Sequence of chain 1.B:
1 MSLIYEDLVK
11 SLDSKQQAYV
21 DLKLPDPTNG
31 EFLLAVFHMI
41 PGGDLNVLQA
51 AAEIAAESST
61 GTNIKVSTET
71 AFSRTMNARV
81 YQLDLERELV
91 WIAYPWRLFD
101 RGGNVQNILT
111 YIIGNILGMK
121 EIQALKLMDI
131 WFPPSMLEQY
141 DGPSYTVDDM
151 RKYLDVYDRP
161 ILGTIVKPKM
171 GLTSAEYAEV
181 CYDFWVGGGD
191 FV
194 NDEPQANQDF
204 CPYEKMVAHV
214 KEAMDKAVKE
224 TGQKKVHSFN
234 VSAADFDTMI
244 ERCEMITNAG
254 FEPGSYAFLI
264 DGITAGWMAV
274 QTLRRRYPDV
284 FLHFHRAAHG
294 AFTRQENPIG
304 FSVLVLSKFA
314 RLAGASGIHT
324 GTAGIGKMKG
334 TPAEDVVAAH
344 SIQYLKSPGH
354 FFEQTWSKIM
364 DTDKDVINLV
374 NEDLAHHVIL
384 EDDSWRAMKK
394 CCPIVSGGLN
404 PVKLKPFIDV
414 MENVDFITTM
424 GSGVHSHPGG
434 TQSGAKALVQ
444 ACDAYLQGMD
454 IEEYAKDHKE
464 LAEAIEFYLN

Binding-site contacts:
Ligand atom O3 contacts residue KCX193 of chain 1.A at 2.9 Å (h-bond).
Ligand atom C5 contacts residue ASN115 of chain 1.B at 3.5 Å.
Ligand atom O1 contacts residue ILE165 of chain 1.A at 3.6 Å.
Ligand atom O3 contacts residue MG1 of chain 1.G at 2.2 Å.
Ligand atom O3P contacts residue LYS330 of chain 1.A at 2.7 Å (salt-bridge).
Ligand atom O1 contacts residue LYS167 of chain 1.A at 3.2 Å (salt-bridge).
Ligand atom O2P contacts residue THR62 of chain 1.B at 2.7 Å (h-bond).
Ligand atom O7 contacts residue ASP195 of chain 1.A at 3.2 Å (salt-bridge).
Ligand atom O3 contacts residue ASN115 of chain 1.B at 3.1 Å (h-bond).
Ligand atom O6 contacts residue LYS330 of chain 1.A at 2.8 Å (salt-bridge).
Ligand atom O6P contacts residue HIS322 of chain 1.A at 3.5 Å.
Ligand atom O2P contacts residue SER425 of chain 1.A at 2.9 Å (h-bond).
Ligand atom O5P contacts residue ARG289 of chain 1.A at 2.9 Å (salt-bridge).
Ligand atom C contacts residue LYS167 of chain 1.A at 3.6 Å.
Ligand atom O3 contacts residue HIS288 of chain 1.A at 2.6 Å (h-bond).
Ligand atom O7 contacts residue ASN115 of chain 1.B at 3.1 Å (h-bond).
Ligand atom O4 contacts residue SER399 of chain 1.A at 3.1 Å.
Ligand atom C3 contacts residue KCX193 of chain 1.A at 3.2 Å.
Ligand atom O4P contacts residue HIS322 of chain 1.A at 2.9 Å (h-bond).
Ligand atom O2 contacts residue LYS167 of chain 1.A at 3.3 Å (salt-bridge).
Ligand atom C contacts residue MG1 of chain 1.G at 2.5 Å.
Ligand atom O4 contacts residue GLY400 of chain 1.A at 2.9 Å (h-bond).
Ligand atom O2P contacts residue LYS167 of chain 1.A at 3.4 Å.
Ligand atom O1P contacts residue ILE165 of chain 1.A at 3.6 Å.
Ligand atom O2 contacts residue ASP195 of chain 1.A at 3.3 Å (salt-bridge).
Ligand atom O7 contacts residue LYS169 of chain 1.A at 3.3 Å (salt-bridge).
Ligand atom O1P contacts residue GLY424 of chain 1.A at 2.9 Å (h-bond).
Ligand atom O6P contacts residue ARG289 of chain 1.A at 3.0 Å (salt-bridge).
Ligand atom O3 contacts residue GLU196 of chain 1.A at 3.0 Å (salt-bridge).
Ligand atom O4P contacts residue SER399 of chain 1.A at 3.2 Å (h-bond).
Ligand atom C2 contacts residue MG1 of chain 1.G at 2.5 Å.
Ligand atom O7 contacts residue MG1 of chain 1.G at 1.9 Å.
Ligand atom C3 contacts residue MG1 of chain 1.G at 2.9 Å.
Ligand atom O7 contacts residue GLU196 of chain 1.A at 3.5 Å (salt-bridge).
Ligand atom O2 contacts residue KCX193 of chain 1.A at 2.7 Å (h-bond).
Ligand atom C1 contacts residue SER399 of chain 1.A at 3.4 Å.
Ligand atom O7 contacts residue LYS167 of chain 1.A at 3.3 Å (salt-bridge).
Ligand atom O3P contacts residue GLY401 of chain 1.A at 2.8 Å (h-bond).
Ligand atom O2 contacts residue MG1 of chain 1.G at 2.0 Å.
Ligand atom C contacts residue ASN115 of chain 1.B at 3.5 Å.

Sequence of chain 1.A:
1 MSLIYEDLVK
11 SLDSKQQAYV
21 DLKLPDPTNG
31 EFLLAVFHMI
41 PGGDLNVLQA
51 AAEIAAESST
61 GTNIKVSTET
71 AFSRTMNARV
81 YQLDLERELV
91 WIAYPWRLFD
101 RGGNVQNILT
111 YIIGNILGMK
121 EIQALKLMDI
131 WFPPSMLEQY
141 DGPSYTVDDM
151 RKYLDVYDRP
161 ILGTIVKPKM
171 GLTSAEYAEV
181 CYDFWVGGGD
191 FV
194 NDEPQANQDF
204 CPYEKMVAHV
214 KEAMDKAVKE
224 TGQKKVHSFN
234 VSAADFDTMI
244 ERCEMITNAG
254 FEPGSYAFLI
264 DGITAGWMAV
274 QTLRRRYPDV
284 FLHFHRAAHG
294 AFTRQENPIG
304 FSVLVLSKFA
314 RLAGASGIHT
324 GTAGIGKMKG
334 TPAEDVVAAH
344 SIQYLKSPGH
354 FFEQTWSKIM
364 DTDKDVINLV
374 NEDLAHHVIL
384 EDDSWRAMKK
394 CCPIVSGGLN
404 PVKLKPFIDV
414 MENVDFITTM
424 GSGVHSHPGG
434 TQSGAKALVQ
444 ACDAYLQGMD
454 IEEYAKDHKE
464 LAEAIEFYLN

The protein below binds the small molecule below.
Small molecule (SMILES): O=C(O)[C@@](O)(COP(=O)(O)O)[C@H](O)[C@H](O)COP(=O)(O)O